Binding-site contacts:
Ligand atom O3 contacts residue ARG144 of chain 1.A at 2.7 Å (salt-bridge).
Ligand atom P contacts residue ASP28 of chain 1.A at 3.5 Å.
Ligand atom O2 contacts residue PRO38 of chain 1.A at 3.6 Å.
Ligand atom P contacts residue MG1 of chain 1.C at 3.3 Å.
Ligand atom O3 contacts residue THR140 of chain 1.A at 3.4 Å (h-bond).
Ligand atom O2P contacts residue ASN26 of chain 1.A at 3.1 Å (h-bond).
Ligand atom C6 contacts residue ARG68 of chain 1.A at 3.5 Å.
Ligand atom O1P contacts residue SER66 of chain 1.A at 2.3 Å (h-bond).
Ligand atom O4 contacts residue THR140 of chain 1.A at 3.2 Å (h-bond).
Ligand atom O4 contacts residue LYS135 of chain 1.A at 3.5 Å (salt-bridge).
Ligand atom O2 contacts residue GLU133 of chain 1.A at 3.0 Å (salt-bridge).
Ligand atom P contacts residue ASN26 of chain 1.A at 3.4 Å.
Ligand atom O1P contacts residue ASP28 of chain 1.A at 3.2 Å (salt-bridge).
Ligand atom O6 contacts residue VAL35 of chain 1.A at 2.8 Å (h-bond).
Ligand atom O4 contacts residue VAL35 of chain 1.A at 2.8 Å (h-bond).
Ligand atom O5 contacts residue ASP28 of chain 1.A at 3.2 Å (salt-bridge).
Ligand atom O1P contacts residue TYR27 of chain 1.A at 3.5 Å (h-bond).
Ligand atom O3 contacts residue LYS178 of chain 1.A at 3.2 Å (salt-bridge).
Ligand atom O4 contacts residue LYS36 of chain 1.A at 3.6 Å (salt-bridge).
Ligand atom O3 contacts residue LYS135 of chain 1.A at 2.9 Å (salt-bridge).
Ligand atom O2 contacts residue HIS142 of chain 1.A at 3.6 Å.
Ligand atom O6 contacts residue ASP28 of chain 1.A at 2.9 Å (salt-bridge).
Ligand atom P contacts residue SER66 of chain 1.A at 3.3 Å.
Ligand atom O3P contacts residue SER66 of chain 1.A at 3.5 Å.
Ligand atom O2 contacts residue ARG68 of chain 1.A at 3.6 Å.
Ligand atom O3P contacts residue ASN26 of chain 1.A at 3.0 Å (h-bond).
Ligand atom C2 contacts residue ARG68 of chain 1.A at 3.6 Å.
Ligand atom O2 contacts residue ASN180 of chain 1.A at 2.6 Å (h-bond).
Ligand atom P contacts residue GLY67 of chain 1.A at 3.5 Å.
Ligand atom C4 contacts residue VAL35 of chain 1.A at 3.5 Å (hydrophobic).
Ligand atom O3P contacts residue GLY67 of chain 1.A at 2.7 Å (h-bond).
Ligand atom O1P contacts residue ASN26 of chain 1.A at 3.3 Å (h-bond).
Ligand atom O4 contacts residue GLU182 of chain 1.A at 2.6 Å (salt-bridge).
Ligand atom C1 contacts residue ASP28 of chain 1.A at 3.5 Å.
Ligand atom O3P contacts residue LYS190 of chain 1.A at 2.9 Å (salt-bridge).
Ligand atom O2 contacts residue LYS178 of chain 1.A at 3.0 Å (salt-bridge).
Ligand atom O6 contacts residue ILE34 of chain 1.A at 3.4 Å.
Ligand atom O2P contacts residue MG1 of chain 1.C at 1.9 Å.
Ligand atom O3 contacts residue GLU133 of chain 1.A at 3.3 Å (salt-bridge).
Ligand atom O2P contacts residue ASP28 of chain 1.A at 3.3 Å (salt-bridge).

Sequence of chain 1.A:
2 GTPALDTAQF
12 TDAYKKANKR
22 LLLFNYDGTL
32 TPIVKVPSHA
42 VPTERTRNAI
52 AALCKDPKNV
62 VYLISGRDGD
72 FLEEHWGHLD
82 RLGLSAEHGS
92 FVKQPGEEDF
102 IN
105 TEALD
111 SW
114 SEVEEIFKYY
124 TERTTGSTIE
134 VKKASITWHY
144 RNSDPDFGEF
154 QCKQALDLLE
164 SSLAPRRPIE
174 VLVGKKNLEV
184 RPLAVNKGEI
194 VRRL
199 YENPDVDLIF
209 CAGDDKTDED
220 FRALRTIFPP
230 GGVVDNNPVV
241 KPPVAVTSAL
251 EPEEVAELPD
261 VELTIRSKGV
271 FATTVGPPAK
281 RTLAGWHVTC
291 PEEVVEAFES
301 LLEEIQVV

The protein below binds the small molecule below.
Small molecule (SMILES): OC[C@H]1O[C@H](O[C@H]2O[C@H](COP(O)(O)=[OH+])[C@@H](O)[C@H](O)[C@H]2O)[C@H](O)[C@@H](O)[C@@H]1O